Binding-site contacts:
Ligand atom C1 contacts residue ASN801 of chain 1.C at 1.4 Å.
Ligand atom C5 contacts residue ASN801 of chain 1.C at 3.6 Å.
Ligand atom C8 contacts residue GLN804 of chain 1.C at 4.2 Å.
Ligand atom O6 contacts residue SER803 of chain 1.C at 4.2 Å.
Ligand atom O5 contacts residue SER803 of chain 1.C at 3.3 Å (h-bond).
Ligand atom C2 contacts residue ASN801 of chain 1.C at 2.5 Å.
Ligand atom O6 contacts residue GLN804 of chain 1.C at 3.9 Å.
Ligand atom C1 contacts residue SER803 of chain 1.C at 3.7 Å.
Ligand atom C6 contacts residue SER803 of chain 1.C at 3.4 Å.
Ligand atom N2 contacts residue ASN801 of chain 1.C at 3.0 Å (h-bond).
Ligand atom C6 contacts residue GLN804 of chain 1.C at 3.4 Å.
Ligand atom C7 contacts residue ASN801 of chain 1.C at 3.6 Å.
Ligand atom C3 contacts residue ASN801 of chain 1.C at 3.8 Å.
Ligand atom C5 contacts residue SER803 of chain 1.C at 3.3 Å.
Ligand atom O5 contacts residue ASN801 of chain 1.C at 2.3 Å (h-bond).
Ligand atom C4 contacts residue ASN801 of chain 1.C at 4.2 Å.
Ligand atom C5 contacts residue GLN804 of chain 1.C at 4.3 Å.
Ligand atom O7 contacts residue ASN801 of chain 1.C at 3.9 Å.

Sequence of chain 1.C:
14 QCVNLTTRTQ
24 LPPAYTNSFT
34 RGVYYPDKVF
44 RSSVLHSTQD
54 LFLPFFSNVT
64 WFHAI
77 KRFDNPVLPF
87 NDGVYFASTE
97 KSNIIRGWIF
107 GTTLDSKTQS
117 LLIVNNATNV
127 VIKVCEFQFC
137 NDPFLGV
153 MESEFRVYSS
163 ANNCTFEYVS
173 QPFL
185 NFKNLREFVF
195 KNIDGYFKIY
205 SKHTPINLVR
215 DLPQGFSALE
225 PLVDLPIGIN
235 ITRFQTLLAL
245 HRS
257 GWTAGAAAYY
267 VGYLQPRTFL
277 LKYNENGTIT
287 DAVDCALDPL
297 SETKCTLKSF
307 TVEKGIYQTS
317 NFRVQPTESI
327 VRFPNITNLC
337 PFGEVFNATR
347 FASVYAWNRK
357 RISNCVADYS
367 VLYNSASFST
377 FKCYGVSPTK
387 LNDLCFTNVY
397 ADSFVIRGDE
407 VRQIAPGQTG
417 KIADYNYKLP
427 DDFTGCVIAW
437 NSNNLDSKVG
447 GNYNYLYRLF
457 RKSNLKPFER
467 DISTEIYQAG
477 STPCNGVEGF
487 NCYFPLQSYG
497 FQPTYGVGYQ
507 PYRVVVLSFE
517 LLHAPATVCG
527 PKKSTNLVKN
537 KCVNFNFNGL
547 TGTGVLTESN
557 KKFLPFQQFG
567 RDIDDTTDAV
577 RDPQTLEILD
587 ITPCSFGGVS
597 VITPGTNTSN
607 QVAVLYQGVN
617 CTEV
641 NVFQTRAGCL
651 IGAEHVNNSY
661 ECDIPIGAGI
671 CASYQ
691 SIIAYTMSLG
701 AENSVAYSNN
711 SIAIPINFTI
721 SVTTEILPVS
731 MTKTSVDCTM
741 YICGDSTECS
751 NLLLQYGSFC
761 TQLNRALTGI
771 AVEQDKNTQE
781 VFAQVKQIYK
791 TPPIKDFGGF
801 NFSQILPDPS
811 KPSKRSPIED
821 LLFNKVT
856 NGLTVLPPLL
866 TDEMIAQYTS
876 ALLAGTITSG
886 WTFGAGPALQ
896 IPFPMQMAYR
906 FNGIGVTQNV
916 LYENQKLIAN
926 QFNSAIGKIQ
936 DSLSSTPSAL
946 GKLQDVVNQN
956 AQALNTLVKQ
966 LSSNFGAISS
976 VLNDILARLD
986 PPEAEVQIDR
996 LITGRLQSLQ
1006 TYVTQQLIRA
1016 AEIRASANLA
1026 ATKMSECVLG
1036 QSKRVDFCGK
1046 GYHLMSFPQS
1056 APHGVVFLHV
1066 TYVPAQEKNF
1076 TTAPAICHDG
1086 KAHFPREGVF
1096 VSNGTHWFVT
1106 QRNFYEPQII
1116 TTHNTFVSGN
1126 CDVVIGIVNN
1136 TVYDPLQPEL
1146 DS

The protein below binds the small molecule below.
Small molecule (SMILES): CC(=O)N[C@H]1[C@H](O[C@H]2[C@H](O)[C@@H](NC(C)=O)CO[C@@H]2CO)O[C@H](CO)[C@@H](O)[C@@H]1O